Sequence of chain 1.A:
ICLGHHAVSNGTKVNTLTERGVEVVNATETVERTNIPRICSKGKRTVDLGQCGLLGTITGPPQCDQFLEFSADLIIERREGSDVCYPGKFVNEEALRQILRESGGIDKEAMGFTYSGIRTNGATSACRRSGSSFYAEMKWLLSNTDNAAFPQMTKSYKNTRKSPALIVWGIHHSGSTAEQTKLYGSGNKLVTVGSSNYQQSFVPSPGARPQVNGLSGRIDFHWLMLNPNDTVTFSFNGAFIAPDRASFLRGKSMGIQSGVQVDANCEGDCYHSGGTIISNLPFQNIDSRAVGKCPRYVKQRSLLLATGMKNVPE

Sequence of chain 1.B:
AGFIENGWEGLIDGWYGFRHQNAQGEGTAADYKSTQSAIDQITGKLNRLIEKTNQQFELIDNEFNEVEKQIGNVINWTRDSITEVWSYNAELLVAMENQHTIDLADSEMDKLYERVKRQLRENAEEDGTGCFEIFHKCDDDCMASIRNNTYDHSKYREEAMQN

Binding-site contacts:
Ligand atom C2 contacts residue ASN82 of chain 1.B at 2.5 Å.
Ligand atom O7 contacts residue ASN79 of chain 1.B at 4.0 Å.
Ligand atom C5 contacts residue ASN82 of chain 1.B at 3.6 Å.
Ligand atom C8 contacts residue ASN79 of chain 1.B at 3.3 Å.
Ligand atom N2 contacts residue GLU72 of chain 1.B at 3.9 Å.
Ligand atom C4 contacts residue ASN82 of chain 1.B at 4.2 Å.
Ligand atom C8 contacts residue GLY78 of chain 1.B at 3.9 Å.
Ligand atom C8 contacts residue LYS75 of chain 1.B at 3.7 Å.
Ligand atom C7 contacts residue ASN82 of chain 1.B at 3.9 Å.
Ligand atom C8 contacts residue GLU72 of chain 1.B at 3.3 Å.
Ligand atom O5 contacts residue ASN82 of chain 1.B at 2.3 Å (h-bond).
Ligand atom C3 contacts residue GLU72 of chain 1.B at 4.4 Å.
Ligand atom O7 contacts residue ASN82 of chain 1.B at 4.4 Å.
Ligand atom O3 contacts residue GLU72 of chain 1.B at 3.5 Å (salt-bridge).
Ligand atom N2 contacts residue GLY78 of chain 1.B at 4.2 Å.
Ligand atom C7 contacts residue ASN79 of chain 1.B at 3.8 Å.
Ligand atom O7 contacts residue GLU72 of chain 1.B at 3.7 Å.
Ligand atom O6 contacts residue ARG291 of chain 1.A at 4.5 Å.
Ligand atom N2 contacts residue ASN82 of chain 1.B at 2.9 Å (h-bond).
Ligand atom C7 contacts residue GLU72 of chain 1.B at 3.4 Å.
Ligand atom C3 contacts residue ASN82 of chain 1.B at 3.8 Å.
Ligand atom C1 contacts residue ASN82 of chain 1.B at 1.4 Å.

This small molecule binds to this protein.
Small molecule (SMILES): CC(=O)N[C@@H]1[C@@H](O)[C@H](O)[C@@H](CO)O[C@H]1O